Binding-site contacts:
Ligand atom PB contacts residue LYS29 of chain 1.B at 3.5 Å.
Ligand atom O2G contacts residue GLY26 of chain 1.B at 3.7 Å.
Ligand atom O6 contacts residue ASN129 of chain 1.B at 3.0 Å (h-bond).
Ligand atom O2' contacts residue ASN42 of chain 1.B at 3.4 Å (h-bond).
Ligand atom O3G contacts residue SER25 of chain 1.B at 3.5 Å.
Ligand atom O3B contacts residue GLY26 of chain 1.B at 3.4 Å (h-bond).
Ligand atom PB contacts residue SER30 of chain 1.B at 3.6 Å.
Ligand atom O2B contacts residue LYS29 of chain 1.B at 2.9 Å (salt-bridge).
Ligand atom O1A contacts residue SER30 of chain 1.B at 3.7 Å.
Ligand atom O3' contacts residue LEU43 of chain 1.B at 3.2 Å (h-bond).
Ligand atom O3A contacts residue SER30 of chain 1.B at 3.4 Å.
Ligand atom O3' contacts residue SER45 of chain 1.B at 3.6 Å.
Ligand atom C3' contacts residue SER45 of chain 1.B at 3.7 Å.
Ligand atom C6 contacts residue LEU161 of chain 1.B at 3.5 Å (hydrophobic).
Ligand atom O2G contacts residue SER25 of chain 1.B at 3.2 Å.
Ligand atom O3' contacts residue GLY28 of chain 1.A at 3.2 Å.
Ligand atom N1 contacts residue ASP132 of chain 1.B at 2.9 Å (salt-bridge).
Ligand atom N7 contacts residue ASN129 of chain 1.B at 3.5 Å (h-bond).
Ligand atom O2B contacts residue GLY28 of chain 1.B at 2.2 Å (h-bond).
Ligand atom O1B contacts residue SER30 of chain 1.B at 2.7 Å (h-bond).
Ligand atom O5' contacts residue SER45 of chain 1.B at 3.5 Å.
Ligand atom O6 contacts residue LEU161 of chain 1.B at 3.0 Å (h-bond).
Ligand atom PB contacts residue GLY28 of chain 1.B at 3.6 Å.
Ligand atom S1G contacts residue THR48 of chain 1.B at 2.8 Å (h-bond).
Ligand atom O2B contacts residue GLY26 of chain 1.B at 3.4 Å.
Ligand atom N2 contacts residue ASP132 of chain 1.B at 2.6 Å (salt-bridge).
Ligand atom N1 contacts residue LEU161 of chain 1.B at 3.4 Å.
Ligand atom S1G contacts residue SER30 of chain 1.B at 3.2 Å (h-bond).
Ligand atom O1A contacts residue ASN31 of chain 1.B at 2.8 Å (h-bond).
Ligand atom O6 contacts residue SER159 of chain 1.B at 3.5 Å.
Ligand atom O6 contacts residue ALA160 of chain 1.B at 2.6 Å (h-bond).
Ligand atom PA contacts residue ASN31 of chain 1.B at 3.7 Å.
Ligand atom O2A contacts residue LYS46 of chain 1.B at 3.7 Å.
Ligand atom O2' contacts residue LEU43 of chain 1.B at 3.1 Å (h-bond).
Ligand atom O2B contacts residue VAL27 of chain 1.B at 3.1 Å (h-bond).
Ligand atom O4' contacts residue GLY26 of chain 1.B at 3.5 Å (h-bond).
Ligand atom O1B contacts residue LYS29 of chain 1.B at 3.0 Å (salt-bridge).
Ligand atom N1 contacts residue LYS130 of chain 1.B at 3.5 Å.
Ligand atom N2 contacts residue LEU133 of chain 1.B at 3.6 Å.
Ligand atom C2 contacts residue ASP132 of chain 1.B at 3.4 Å.

The protein below binds the small molecule below.
Small molecule (SMILES): Nc1nc2c(ncn2[C@@H]2O[C@H](CO[P](=O)(O)O[P](=O)(O)OP(O)(O)=S)[C@@H](O)[C@H]2O)c(=O)[nH]1

Sequence of chain 1.B:
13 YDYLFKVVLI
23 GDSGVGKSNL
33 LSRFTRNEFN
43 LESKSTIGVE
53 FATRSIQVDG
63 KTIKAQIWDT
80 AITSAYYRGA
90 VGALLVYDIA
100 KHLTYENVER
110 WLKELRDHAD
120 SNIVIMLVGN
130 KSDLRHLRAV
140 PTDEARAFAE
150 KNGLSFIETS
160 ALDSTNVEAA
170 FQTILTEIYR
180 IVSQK

Sequence of chain 1.A:
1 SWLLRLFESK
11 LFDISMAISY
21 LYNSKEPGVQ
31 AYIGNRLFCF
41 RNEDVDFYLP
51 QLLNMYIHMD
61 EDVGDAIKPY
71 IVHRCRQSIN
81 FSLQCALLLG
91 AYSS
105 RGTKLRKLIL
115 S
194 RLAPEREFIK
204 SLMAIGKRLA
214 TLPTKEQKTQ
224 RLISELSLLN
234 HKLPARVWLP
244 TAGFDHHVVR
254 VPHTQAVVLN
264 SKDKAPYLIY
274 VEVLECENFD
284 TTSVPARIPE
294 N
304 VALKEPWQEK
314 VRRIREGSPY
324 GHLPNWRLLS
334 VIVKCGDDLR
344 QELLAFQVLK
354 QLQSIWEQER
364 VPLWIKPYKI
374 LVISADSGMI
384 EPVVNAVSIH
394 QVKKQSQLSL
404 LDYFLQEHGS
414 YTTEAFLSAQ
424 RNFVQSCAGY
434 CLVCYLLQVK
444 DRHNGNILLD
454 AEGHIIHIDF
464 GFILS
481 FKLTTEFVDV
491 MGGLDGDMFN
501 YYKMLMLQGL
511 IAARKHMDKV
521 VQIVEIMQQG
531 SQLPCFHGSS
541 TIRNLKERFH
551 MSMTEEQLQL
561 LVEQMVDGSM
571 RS